A protein and the small-molecule ligand that binds it are described below.
Small molecule (SMILES): Cc1cn([C@H]2C[C@H](OP(=O)(O)O)[C@@H](COP(=O)(O)O)O2)c(=O)[nH]c1=O

Sequence of chain 1.A:
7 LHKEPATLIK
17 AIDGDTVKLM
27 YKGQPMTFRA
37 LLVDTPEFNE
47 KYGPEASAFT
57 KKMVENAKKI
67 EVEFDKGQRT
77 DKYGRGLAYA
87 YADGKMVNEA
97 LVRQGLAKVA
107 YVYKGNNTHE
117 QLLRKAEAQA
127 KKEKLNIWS

Binding-site contacts:
Ligand atom C3' contacts residue TYR107 of chain 1.A at 3.8 Å (hydrophobic).
Ligand atom P2 contacts residue ARG35 of chain 1.A at 3.6 Å.
Ligand atom O5P contacts residue CA1 of chain 1.B at 3.1 Å.
Ligand atom O5P contacts residue ASP40 of chain 1.A at 3.3 Å (salt-bridge).
Ligand atom O4 contacts residue TYR109 of chain 1.A at 3.9 Å.
Ligand atom O4' contacts residue ARG81 of chain 1.A at 3.1 Å (salt-bridge).
Ligand atom C6 contacts residue ARG81 of chain 1.A at 4.0 Å.
Ligand atom C5M contacts residue TYR107 of chain 1.A at 3.8 Å (hydrophobic).
Ligand atom O1P contacts residue TYR79 of chain 1.A at 3.5 Å (h-bond).
Ligand atom C2 contacts residue ASP77 of chain 1.A at 4.0 Å.
Ligand atom C2' contacts residue TYR107 of chain 1.A at 3.7 Å (hydrophobic).
Ligand atom O5P contacts residue TYR107 of chain 1.A at 4.0 Å.
Ligand atom O4P contacts residue ARG35 of chain 1.A at 2.8 Å (salt-bridge).
Ligand atom O5P contacts residue ARG35 of chain 1.A at 2.8 Å (salt-bridge).
Ligand atom C4' contacts residue ARG81 of chain 1.A at 3.9 Å.
Ligand atom C5' contacts residue TYR107 of chain 1.A at 3.6 Å (hydrophobic).
Ligand atom C4 contacts residue LEU83 of chain 1.A at 3.6 Å (hydrophobic).
Ligand atom C5' contacts residue ARG81 of chain 1.A at 4.1 Å.
Ligand atom C4 contacts residue TYR109 of chain 1.A at 3.6 Å (hydrophobic).
Ligand atom N3 contacts residue LEU83 of chain 1.A at 3.9 Å.
Ligand atom P2 contacts residue ARG81 of chain 1.A at 4.0 Å.
Ligand atom C5M contacts residue ARG35 of chain 1.A at 3.7 Å.
Ligand atom O4 contacts residue LEU37 of chain 1.A at 3.8 Å.
Ligand atom O4 contacts residue LEU83 of chain 1.A at 3.6 Å.
Ligand atom O1P contacts residue LYS78 of chain 1.A at 2.7 Å (salt-bridge).
Ligand atom O5' contacts residue ARG35 of chain 1.A at 3.7 Å.
Ligand atom C5 contacts residue LEU83 of chain 1.A at 4.0 Å (hydrophobic).
Ligand atom O3' contacts residue LYS78 of chain 1.A at 3.5 Å (salt-bridge).
Ligand atom P1 contacts residue LYS78 of chain 1.A at 3.7 Å.
Ligand atom C5M contacts residue ALA36 of chain 1.A at 4.1 Å (hydrophobic).
Ligand atom C5 contacts residue TYR107 of chain 1.A at 4.0 Å (hydrophobic).
Ligand atom P1 contacts residue TYR79 of chain 1.A at 3.6 Å.
Ligand atom O2P contacts residue TYR79 of chain 1.A at 2.6 Å (h-bond).
Ligand atom O2 contacts residue TYR109 of chain 1.A at 4.0 Å.
Ligand atom C2' contacts residue TYR109 of chain 1.A at 3.4 Å (hydrophobic).
Ligand atom C2 contacts residue TYR109 of chain 1.A at 3.8 Å (hydrophobic).
Ligand atom N3 contacts residue TYR109 of chain 1.A at 3.4 Å.
Ligand atom O2 contacts residue ASP77 of chain 1.A at 3.9 Å.
Ligand atom O5' contacts residue ARG81 of chain 1.A at 3.1 Å (salt-bridge).
Ligand atom O4P contacts residue ARG81 of chain 1.A at 2.8 Å (salt-bridge).